Binding-site contacts:
Ligand atom C1 contacts residue ILE336 of chain 1.C at 3.9 Å (hydrophobic).
Ligand atom P1 contacts residue GLY119 of chain 1.C at 3.8 Å.
Ligand atom C7 contacts residue HIS444 of chain 1.C at 3.0 Å.
Ligand atom P1 contacts residue SER198 of chain 1.C at 1.4 Å.
Ligand atom C2 contacts residue ILE336 of chain 1.C at 4.0 Å (hydrophobic).
Ligand atom O1 contacts residue GLY118 of chain 1.C at 3.5 Å.
Ligand atom C7 contacts residue SER198 of chain 1.C at 2.5 Å.
Ligand atom O1 contacts residue GLY120 of chain 1.C at 2.4 Å (h-bond).
Ligand atom C4 contacts residue LEU281 of chain 1.C at 4.2 Å (hydrophobic).
Ligand atom P1 contacts residue GLY120 of chain 1.C at 3.6 Å.
Ligand atom C7 contacts residue GLY119 of chain 1.C at 4.3 Å.
Ligand atom C6 contacts residue GLY119 of chain 1.C at 4.4 Å.
Ligand atom O1 contacts residue ALA199 of chain 1.C at 3.6 Å.
Ligand atom C6 contacts residue SER198 of chain 1.C at 4.0 Å.
Ligand atom C7 contacts residue PHE78 of chain 1.C at 4.3 Å (hydrophobic).
Ligand atom C2 contacts residue LEU339 of chain 1.C at 3.8 Å (hydrophobic).
Ligand atom O2 contacts residue HIS444 of chain 1.C at 4.4 Å.
Ligand atom O1 contacts residue SER198 of chain 1.C at 2.5 Å (h-bond).
Ligand atom P1 contacts residue HIS444 of chain 1.C at 3.9 Å.
Ligand atom C5 contacts residue GLY120 of chain 1.C at 3.8 Å.
Ligand atom P1 contacts residue ALA199 of chain 1.C at 3.6 Å.
Ligand atom O2 contacts residue GLY120 of chain 1.C at 3.8 Å.
Ligand atom C6 contacts residue GLY120 of chain 1.C at 3.9 Å.
Ligand atom O2 contacts residue SER198 of chain 1.C at 2.6 Å (h-bond).
Ligand atom O1 contacts residue GLY119 of chain 1.C at 2.4 Å (h-bond).
Ligand atom C7 contacts residue GLU197 of chain 1.C at 4.2 Å.

A small-molecule ligand and the protein it binds are described below.
Small molecule (SMILES): C[P](=O)(F)OC1CCCCC1

Sequence of chain 1.C:
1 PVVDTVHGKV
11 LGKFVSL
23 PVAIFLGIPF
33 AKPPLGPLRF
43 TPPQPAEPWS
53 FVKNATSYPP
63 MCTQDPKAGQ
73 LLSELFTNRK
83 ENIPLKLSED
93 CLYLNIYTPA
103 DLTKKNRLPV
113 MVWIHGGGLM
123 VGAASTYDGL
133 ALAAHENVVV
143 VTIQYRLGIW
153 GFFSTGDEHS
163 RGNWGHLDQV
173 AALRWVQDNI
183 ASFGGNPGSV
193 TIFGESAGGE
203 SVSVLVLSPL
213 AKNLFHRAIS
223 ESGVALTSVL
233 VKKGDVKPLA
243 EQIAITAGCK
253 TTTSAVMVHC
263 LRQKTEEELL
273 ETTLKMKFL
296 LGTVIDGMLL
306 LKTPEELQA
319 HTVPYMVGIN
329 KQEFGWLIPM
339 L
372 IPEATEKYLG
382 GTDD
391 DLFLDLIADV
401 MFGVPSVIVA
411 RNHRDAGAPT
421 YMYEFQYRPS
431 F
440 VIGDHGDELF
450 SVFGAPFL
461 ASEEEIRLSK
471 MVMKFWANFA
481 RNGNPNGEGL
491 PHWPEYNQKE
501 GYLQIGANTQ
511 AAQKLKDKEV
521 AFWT